A protein and the small-molecule ligand that binds it are described below.
Small molecule (SMILES): CCO/N=C/c1ccc(OCC[C@@H](C)CCN2CCN(c3ccncc3)C2=O)cc1

Sequence of chain 28.C:
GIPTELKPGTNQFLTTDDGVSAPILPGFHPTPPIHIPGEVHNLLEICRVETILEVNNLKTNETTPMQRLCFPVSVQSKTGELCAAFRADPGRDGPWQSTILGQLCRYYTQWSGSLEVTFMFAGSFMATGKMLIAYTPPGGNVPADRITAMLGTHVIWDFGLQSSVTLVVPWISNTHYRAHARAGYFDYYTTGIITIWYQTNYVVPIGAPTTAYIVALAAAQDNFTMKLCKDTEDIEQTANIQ

Sequence of chain 28.A:
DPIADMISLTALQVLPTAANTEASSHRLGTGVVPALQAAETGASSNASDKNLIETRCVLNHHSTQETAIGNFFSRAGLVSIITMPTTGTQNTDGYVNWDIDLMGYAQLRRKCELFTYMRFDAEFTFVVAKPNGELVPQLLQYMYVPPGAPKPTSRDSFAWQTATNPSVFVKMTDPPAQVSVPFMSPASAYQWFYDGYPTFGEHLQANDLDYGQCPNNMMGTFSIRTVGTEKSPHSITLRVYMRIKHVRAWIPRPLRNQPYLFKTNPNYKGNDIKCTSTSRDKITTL

Sequence of chain 29.C:
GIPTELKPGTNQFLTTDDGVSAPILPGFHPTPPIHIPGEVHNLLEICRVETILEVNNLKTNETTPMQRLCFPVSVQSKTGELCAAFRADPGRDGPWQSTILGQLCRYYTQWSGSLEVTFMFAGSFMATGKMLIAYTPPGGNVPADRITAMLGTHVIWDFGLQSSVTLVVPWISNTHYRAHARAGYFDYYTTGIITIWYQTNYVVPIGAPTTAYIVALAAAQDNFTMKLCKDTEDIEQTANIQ

Binding-site contacts:
Ligand atom CAZ contacts residue ILE111 of chain 28.A at 3.9 Å (hydrophobic).
Ligand atom CAI contacts residue PHE135 of chain 28.A at 3.5 Å (hydrophobic).
Ligand atom CAS contacts residue ASN228 of chain 28.A at 3.5 Å.
Ligand atom CAN contacts residue ILE111 of chain 28.A at 3.8 Å (hydrophobic).
Ligand atom CAQ contacts residue LEU113 of chain 28.A at 3.6 Å (hydrophobic).
Ligand atom CAF contacts residue MET114 of chain 28.A at 3.1 Å (hydrophobic).
Ligand atom CAL contacts residue TYR155 of chain 28.A at 3.4 Å (hydrophobic).
Ligand atom CAX contacts residue ASN228 of chain 28.A at 3.8 Å.
Ligand atom CAF contacts residue ASP112 of chain 28.A at 3.9 Å.
Ligand atom CAO contacts residue MET230 of chain 28.A at 3.6 Å (hydrophobic).
Ligand atom OAW contacts residue MET195 of chain 28.A at 3.4 Å.
Ligand atom CAN contacts residue PHE135 of chain 28.A at 3.8 Å (hydrophobic).
Ligand atom CBA contacts residue TRP203 of chain 28.A at 3.8 Å (hydrophobic).
Ligand atom NAT contacts residue TYR155 of chain 28.A at 3.9 Å.
Ligand atom NBC contacts residue ASN228 of chain 28.A at 3.7 Å.
Ligand atom CBB contacts residue LEU113 of chain 28.A at 3.7 Å (hydrophobic).
Ligand atom CAP contacts residue LEU113 of chain 28.A at 3.6 Å (hydrophobic).
Ligand atom CBA contacts residue ASN228 of chain 28.A at 3.7 Å.
Ligand atom CAR contacts residue ASN228 of chain 28.A at 3.7 Å.
Ligand atom NBD contacts residue TRP203 of chain 28.A at 3.6 Å.
Ligand atom CAM contacts residue TYR155 of chain 28.A at 3.9 Å (hydrophobic).
Ligand atom CAK contacts residue PHE135 of chain 28.A at 3.3 Å (hydrophobic).
Ligand atom CAH contacts residue MET114 of chain 28.A at 3.5 Å (hydrophobic).
Ligand atom CAG contacts residue GLN202 of chain 28.A at 3.5 Å.
Ligand atom CAL contacts residue ILE111 of chain 28.A at 3.9 Å (hydrophobic).
Ligand atom CAR contacts residue TYR201 of chain 28.A at 3.5 Å (hydrophobic).
Ligand atom CAE contacts residue GLN202 of chain 28.A at 3.6 Å.
Ligand atom OAC contacts residue LEU113 of chain 28.A at 3.4 Å (h-bond).
Ligand atom CAS contacts residue TYR201 of chain 28.A at 3.9 Å (hydrophobic).
Ligand atom NBD contacts residue ASN228 of chain 28.A at 3.7 Å.
Ligand atom CAA contacts residue VAL179 of chain 28.A at 3.5 Å (hydrophobic).
Ligand atom CAG contacts residue ASN228 of chain 28.A at 3.3 Å.
Ligand atom OAC contacts residue ASP112 of chain 28.A at 3.8 Å.
Ligand atom CAJ contacts residue TYR155 of chain 28.A at 3.5 Å (hydrophobic).
Ligand atom CAE contacts residue ASN228 of chain 28.A at 3.6 Å.
Ligand atom CAD contacts residue PHE137 of chain 28.A at 3.9 Å (hydrophobic).
Ligand atom CAA contacts residue PRO177 of chain 28.A at 3.2 Å (hydrophobic).
Ligand atom CAS contacts residue TRP203 of chain 28.A at 3.4 Å (hydrophobic).
Ligand atom CAG contacts residue TRP203 of chain 28.A at 3.7 Å (hydrophobic).
Ligand atom NAU contacts residue MET114 of chain 28.A at 3.9 Å.